The protein below binds the small molecule below.
Small molecule (SMILES): Nc1ncnc2c1ncn2[C@@H]1O[C@H](CO[P](=O)(O)O[P](=O)(O)NP(=O)(O)O)[C@@H](O)[C@H]1O

Sequence of chain 1.A:
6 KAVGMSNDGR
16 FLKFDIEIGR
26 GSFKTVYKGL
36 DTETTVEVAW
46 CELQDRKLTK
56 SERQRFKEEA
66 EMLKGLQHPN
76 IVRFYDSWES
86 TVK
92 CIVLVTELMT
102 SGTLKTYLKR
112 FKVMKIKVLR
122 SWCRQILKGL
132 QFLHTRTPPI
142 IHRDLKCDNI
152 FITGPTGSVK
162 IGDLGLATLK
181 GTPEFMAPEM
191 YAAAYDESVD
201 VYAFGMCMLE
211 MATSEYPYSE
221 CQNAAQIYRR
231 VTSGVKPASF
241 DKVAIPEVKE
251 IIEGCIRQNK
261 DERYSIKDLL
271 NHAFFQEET

Binding-site contacts:
Ligand atom C2 contacts residue LEU99 of chain 1.A at 4.0 Å (hydrophobic).
Ligand atom C8 contacts residue PHE152 of chain 1.A at 4.1 Å (hydrophobic).
Ligand atom C2 contacts residue MET100 of chain 1.A at 3.5 Å (hydrophobic).
Ligand atom O1B contacts residue GLY26 of chain 1.A at 3.7 Å.
Ligand atom O2A contacts residue LYS29 of chain 1.A at 3.0 Å.
Ligand atom O2G contacts residue MN1 of chain 1.E at 3.7 Å.
Ligand atom N6 contacts residue THR97 of chain 1.A at 3.2 Å (h-bond).
Ligand atom O3A contacts residue LYS29 of chain 1.A at 4.0 Å.
Ligand atom O1A contacts residue ASP164 of chain 1.A at 3.7 Å.
Ligand atom C4 contacts residue PHE152 of chain 1.A at 4.0 Å (hydrophobic).
Ligand atom C8 contacts residue VAL31 of chain 1.A at 3.8 Å (hydrophobic).
Ligand atom PA contacts residue MN1 of chain 1.E at 3.7 Å.
Ligand atom N3B contacts residue MN1 of chain 1.E at 3.4 Å.
Ligand atom O4' contacts residue GLY24 of chain 1.A at 3.5 Å.
Ligand atom PA contacts residue LYS29 of chain 1.A at 4.0 Å.
Ligand atom O4' contacts residue ARG25 of chain 1.A at 4.0 Å.
Ligand atom C5 contacts residue PHE152 of chain 1.A at 3.8 Å (hydrophobic).
Ligand atom O1G contacts residue MN1 of chain 1.E at 3.1 Å.
Ligand atom O3A contacts residue GLY26 of chain 1.A at 3.2 Å.
Ligand atom C1' contacts residue GLY24 of chain 1.A at 3.7 Å.
Ligand atom O3A contacts residue ARG25 of chain 1.A at 4.0 Å.
Ligand atom N6 contacts residue GLU98 of chain 1.A at 3.2 Å (salt-bridge).
Ligand atom O1A contacts residue MN1 of chain 1.E at 2.2 Å.
Ligand atom N1 contacts residue GLU98 of chain 1.A at 4.0 Å.
Ligand atom PB contacts residue GLY26 of chain 1.A at 3.6 Å.
Ligand atom N7 contacts residue PHE152 of chain 1.A at 3.9 Å.
Ligand atom O2B contacts residue GLY26 of chain 1.A at 3.2 Å.
Ligand atom N1 contacts residue ALA44 of chain 1.A at 3.9 Å.
Ligand atom O1G contacts residue ASP149 of chain 1.A at 3.9 Å.
Ligand atom O2G contacts residue LYS147 of chain 1.A at 2.8 Å (salt-bridge).
Ligand atom N6 contacts residue ALA44 of chain 1.A at 3.6 Å.
Ligand atom C2' contacts residue THR104 of chain 1.A at 4.1 Å.
Ligand atom O1G contacts residue LYS147 of chain 1.A at 4.1 Å.
Ligand atom C6 contacts residue ALA44 of chain 1.A at 3.8 Å (hydrophobic).
Ligand atom N1 contacts residue LEU99 of chain 1.A at 3.9 Å.
Ligand atom N1 contacts residue MET100 of chain 1.A at 3.2 Å (h-bond).
Ligand atom PG contacts residue MN1 of chain 1.E at 3.6 Å.
Ligand atom PG contacts residue LYS147 of chain 1.A at 3.9 Å.
Ligand atom O2B contacts residue SER27 of chain 1.A at 3.2 Å (h-bond).
Ligand atom O1A contacts residue LYS29 of chain 1.A at 3.7 Å.